The protein below binds the small molecule below.
Small molecule (SMILES): COc1ccc2nc(C)c(O[C@@H]3C[C@H]4C(=O)N[C@]5(C(=O)NS(=O)(=O)C6(C)CC6)C[C@H]5/C=C\CCCCC[C@H](NC(=O)OC5(C)CCC5)C(=O)N4C3)nc2c1

Binding-site contacts:
Ligand atom N08 contacts residue HIS76 of chain 1.A at 3.3 Å (h-bond).
Ligand atom S37 contacts residue SER158 of chain 1.A at 3.6 Å.
Ligand atom O36 contacts residue LEU154 of chain 1.A at 3.5 Å (h-bond).
Ligand atom O39 contacts residue GLY156 of chain 1.A at 2.8 Å (h-bond).
Ligand atom C33 contacts residue EDO1 of chain 1.J at 3.3 Å.
Ligand atom C42 contacts residue HIS76 of chain 1.A at 3.5 Å.
Ligand atom N13 contacts residue ALA176 of chain 1.A at 2.9 Å (h-bond).
Ligand atom C24 contacts residue ASP100 of chain 1.A at 3.4 Å.
Ligand atom C01 contacts residue HIS76 of chain 1.A at 3.6 Å.
Ligand atom C27 contacts residue HIS76 of chain 1.A at 3.4 Å.
Ligand atom C32 contacts residue SO41 of chain 1.K at 3.3 Å.
Ligand atom C43 contacts residue GLN60 of chain 1.A at 3.4 Å.
Ligand atom O38 contacts residue GLY156 of chain 1.A at 3.1 Å.
Ligand atom C49 contacts residue PHE173 of chain 1.A at 3.3 Å (hydrophobic).
Ligand atom O36 contacts residue SER158 of chain 1.A at 3.4 Å (h-bond).
Ligand atom O38 contacts residue PHE62 of chain 1.A at 3.4 Å.
Ligand atom O36 contacts residue SER157 of chain 1.A at 3.5 Å (h-bond).
Ligand atom O31 contacts residue TYR75 of chain 1.A at 3.3 Å.
Ligand atom C06 contacts residue HIS76 of chain 1.A at 3.5 Å.
Ligand atom C26 contacts residue EDO1 of chain 1.J at 3.5 Å.
Ligand atom N25 contacts residue ASP100 of chain 1.A at 3.5 Å (salt-bridge).
Ligand atom N25 contacts residue EDO1 of chain 1.J at 2.8 Å (h-bond).
Ligand atom O12 contacts residue ALA176 of chain 1.A at 2.9 Å (h-bond).
Ligand atom O36 contacts residue GLY156 of chain 1.A at 3.0 Å (h-bond).
Ligand atom C09 contacts residue ARG174 of chain 1.A at 3.6 Å.
Ligand atom C41 contacts residue GLN60 of chain 1.A at 3.5 Å.
Ligand atom N08 contacts residue ARG174 of chain 1.A at 2.8 Å (salt-bridge).
Ligand atom C43 contacts residue HIS76 of chain 1.A at 3.5 Å.
Ligand atom C30 contacts residue VAL97 of chain 1.A at 3.4 Å (hydrophobic).
Ligand atom C02 contacts residue HIS76 of chain 1.A at 3.4 Å.
Ligand atom C29 contacts residue VAL97 of chain 1.A at 3.5 Å (hydrophobic).
Ligand atom O39 contacts residue LYS155 of chain 1.A at 3.6 Å.
Ligand atom N35 contacts residue SER158 of chain 1.A at 3.4 Å (h-bond).
Ligand atom O15 contacts residue ALA176 of chain 1.A at 3.6 Å (h-bond).
Ligand atom C10 contacts residue ALA175 of chain 1.A at 3.6 Å (hydrophobic).
Ligand atom N35 contacts residue HIS76 of chain 1.A at 3.0 Å (h-bond).
Ligand atom O12 contacts residue ALA175 of chain 1.A at 3.1 Å.
Ligand atom C34 contacts residue SER158 of chain 1.A at 3.4 Å.
Ligand atom O38 contacts residue SER158 of chain 1.A at 3.0 Å (h-bond).
Ligand atom C30 contacts residue ASP100 of chain 1.A at 3.5 Å.

Sequence of chain 1.A:
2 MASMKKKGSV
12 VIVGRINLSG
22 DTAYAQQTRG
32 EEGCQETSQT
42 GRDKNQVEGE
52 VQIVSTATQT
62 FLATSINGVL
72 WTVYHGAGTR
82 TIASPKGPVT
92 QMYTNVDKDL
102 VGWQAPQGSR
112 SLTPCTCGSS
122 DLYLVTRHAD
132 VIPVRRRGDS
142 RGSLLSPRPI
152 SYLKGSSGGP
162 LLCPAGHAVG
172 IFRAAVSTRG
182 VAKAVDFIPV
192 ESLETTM